Sequence of chain 1.G:
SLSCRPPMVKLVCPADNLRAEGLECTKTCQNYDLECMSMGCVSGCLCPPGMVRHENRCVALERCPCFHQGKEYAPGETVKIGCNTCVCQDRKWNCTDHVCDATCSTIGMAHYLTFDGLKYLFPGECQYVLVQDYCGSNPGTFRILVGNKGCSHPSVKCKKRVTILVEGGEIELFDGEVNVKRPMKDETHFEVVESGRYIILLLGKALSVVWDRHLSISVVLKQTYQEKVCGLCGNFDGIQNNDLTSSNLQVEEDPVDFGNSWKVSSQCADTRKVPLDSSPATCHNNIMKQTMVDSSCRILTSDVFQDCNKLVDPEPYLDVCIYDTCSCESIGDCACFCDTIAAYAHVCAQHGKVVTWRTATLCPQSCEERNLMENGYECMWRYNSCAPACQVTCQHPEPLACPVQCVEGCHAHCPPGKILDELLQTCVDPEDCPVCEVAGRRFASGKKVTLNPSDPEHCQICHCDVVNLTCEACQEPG

This small molecule binds to this protein.
Small molecule (SMILES): CC(=O)N[C@@H]1[C@@H](O)[C@H](O)[C@@H](CO)O[C@H]1O

Sequence of chain 1.H:
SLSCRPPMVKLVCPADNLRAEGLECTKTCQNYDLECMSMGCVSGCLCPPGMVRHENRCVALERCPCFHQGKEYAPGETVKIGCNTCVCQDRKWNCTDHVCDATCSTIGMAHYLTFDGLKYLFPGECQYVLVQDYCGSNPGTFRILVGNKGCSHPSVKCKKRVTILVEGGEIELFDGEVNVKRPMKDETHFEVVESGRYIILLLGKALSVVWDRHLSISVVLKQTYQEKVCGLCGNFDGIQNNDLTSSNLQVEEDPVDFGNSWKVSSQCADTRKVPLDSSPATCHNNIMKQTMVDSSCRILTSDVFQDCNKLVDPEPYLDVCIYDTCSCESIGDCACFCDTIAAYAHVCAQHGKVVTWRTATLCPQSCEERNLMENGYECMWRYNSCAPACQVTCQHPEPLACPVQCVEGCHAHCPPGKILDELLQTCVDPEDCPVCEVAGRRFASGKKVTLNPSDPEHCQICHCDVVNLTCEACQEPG

Binding-site contacts:
Ligand atom N2 contacts residue ASN384 of chain 1.H at 3.4 Å (h-bond).
Ligand atom C1 contacts residue ASN384 of chain 1.H at 1.6 Å.
Ligand atom O5 contacts residue ASN384 of chain 1.H at 1.9 Å (h-bond).
Ligand atom C8 contacts residue LEU372 of chain 1.G at 3.2 Å (hydrophobic).
Ligand atom O7 contacts residue ASN384 of chain 1.H at 3.5 Å (h-bond).
Ligand atom C2 contacts residue ASN384 of chain 1.H at 2.6 Å.
Ligand atom C3 contacts residue ASN384 of chain 1.H at 3.8 Å.
Ligand atom C6 contacts residue CYS386 of chain 1.H at 4.3 Å (hydrophobic).
Ligand atom C6 contacts residue ASN384 of chain 1.H at 4.2 Å.
Ligand atom C4 contacts residue ASN384 of chain 1.H at 4.0 Å.
Ligand atom C7 contacts residue ASN384 of chain 1.H at 3.8 Å.
Ligand atom O7 contacts residue ARG382 of chain 1.H at 3.7 Å.
Ligand atom C5 contacts residue ASN384 of chain 1.H at 3.3 Å.
Ligand atom O6 contacts residue ASN384 of chain 1.H at 4.2 Å.